Binding-site contacts:
Ligand atom O3 contacts residue PRO69 of chain 1.B at 4.1 Å.
Ligand atom FE contacts residue HIS70 of chain 1.B at 4.1 Å.
Ligand atom N2 contacts residue PRO350 of chain 1.B at 3.4 Å.
Ligand atom C2 contacts residue ARG328 of chain 1.B at 3.6 Å.
Ligand atom C3 contacts residue PRO350 of chain 1.B at 3.6 Å (hydrophobic).
Ligand atom C2 contacts residue PRO350 of chain 1.B at 3.5 Å (hydrophobic).
Ligand atom NI contacts residue CYS380 of chain 1.B at 2.4 Å.
Ligand atom N1 contacts residue PRO327 of chain 1.B at 3.3 Å.
Ligand atom O3 contacts residue HIS70 of chain 1.B at 3.1 Å.
Ligand atom C2 contacts residue CYS383 of chain 1.B at 3.1 Å (hydrophobic).
Ligand atom N1 contacts residue CYS66 of chain 1.B at 3.6 Å.
Ligand atom NI contacts residue CYS383 of chain 1.B at 2.5 Å.
Ligand atom O3 contacts residue CYS66 of chain 1.B at 4.1 Å.
Ligand atom C2 contacts residue VAL349 of chain 1.B at 3.9 Å (hydrophobic).
Ligand atom O3 contacts residue ASP331 of chain 1.B at 3.0 Å (salt-bridge).
Ligand atom C2 contacts residue CYS380 of chain 1.B at 3.7 Å (hydrophobic).
Ligand atom O3 contacts residue CYS383 of chain 1.B at 4.1 Å.
Ligand atom C3 contacts residue CYS66 of chain 1.B at 3.2 Å (hydrophobic).
Ligand atom C2 contacts residue THR351 of chain 1.B at 3.8 Å.
Ligand atom O3 contacts residue PRO350 of chain 1.B at 3.4 Å.
Ligand atom C1 contacts residue ALA326 of chain 1.B at 3.8 Å (hydrophobic).
Ligand atom NI contacts residue CYS66 of chain 1.B at 2.4 Å.
Ligand atom C1 contacts residue ARG328 of chain 1.B at 3.5 Å.
Ligand atom C1 contacts residue CYS66 of chain 1.B at 3.1 Å (hydrophobic).
Ligand atom N2 contacts residue VAL349 of chain 1.B at 4.0 Å.
Ligand atom C3 contacts residue CYS383 of chain 1.B at 3.2 Å (hydrophobic).
Ligand atom NI contacts residue CYS63 of chain 1.B at 2.4 Å.
Ligand atom C3 contacts residue HIS70 of chain 1.B at 3.3 Å.
Ligand atom N2 contacts residue ARG328 of chain 1.B at 3.7 Å.
Ligand atom C3 contacts residue ALA326 of chain 1.B at 3.8 Å (hydrophobic).
Ligand atom N2 contacts residue THR351 of chain 1.B at 2.7 Å (h-bond).
Ligand atom C3 contacts residue VAL349 of chain 1.B at 3.5 Å (hydrophobic).
Ligand atom N1 contacts residue ALA326 of chain 1.B at 3.5 Å.
Ligand atom FE contacts residue CYS383 of chain 1.B at 2.4 Å.
Ligand atom O3 contacts residue VAL349 of chain 1.B at 3.5 Å.
Ligand atom O3 contacts residue ALA326 of chain 1.B at 3.4 Å.
Ligand atom N1 contacts residue ARG328 of chain 1.B at 2.9 Å (salt-bridge).
Ligand atom N2 contacts residue CYS383 of chain 1.B at 3.4 Å.
Ligand atom FE contacts residue CYS66 of chain 1.B at 2.4 Å.
Ligand atom N2 contacts residue CYS380 of chain 1.B at 3.7 Å.

A small-molecule ligand and the protein it binds are described below.
Small molecule (SMILES): N#C[Fe]([Ni])(C#N)C=O

Sequence of chain 1.B:
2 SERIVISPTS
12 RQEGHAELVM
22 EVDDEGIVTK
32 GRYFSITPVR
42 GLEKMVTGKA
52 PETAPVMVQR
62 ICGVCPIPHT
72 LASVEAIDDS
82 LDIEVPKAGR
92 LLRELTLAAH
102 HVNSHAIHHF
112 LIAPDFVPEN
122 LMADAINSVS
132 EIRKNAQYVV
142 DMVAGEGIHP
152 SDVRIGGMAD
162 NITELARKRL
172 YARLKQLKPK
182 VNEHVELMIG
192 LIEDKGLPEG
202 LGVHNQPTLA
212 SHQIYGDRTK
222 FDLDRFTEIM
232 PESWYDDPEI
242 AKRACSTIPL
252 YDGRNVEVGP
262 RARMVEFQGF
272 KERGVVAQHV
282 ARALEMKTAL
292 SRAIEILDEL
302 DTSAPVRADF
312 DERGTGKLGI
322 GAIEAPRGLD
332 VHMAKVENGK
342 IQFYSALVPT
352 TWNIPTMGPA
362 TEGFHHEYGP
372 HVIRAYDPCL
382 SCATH